Binding-site contacts:
Ligand atom C4 contacts residue GH31 of chain 1.F at 3.2 Å.
Ligand atom OP1 contacts residue ARG858 of chain 1.A at 3.2 Å.
Ligand atom O3' contacts residue ARG858 of chain 1.A at 3.5 Å (salt-bridge).
Ligand atom C5' contacts residue ARG935 of chain 1.A at 3.5 Å.
Ligand atom C2 contacts residue GH31 of chain 1.C at 3.5 Å.
Ligand atom N1 contacts residue PRO907 of chain 1.A at 3.1 Å.
Ligand atom C5' contacts residue GLY851 of chain 1.A at 3.3 Å.
Ligand atom N4 contacts residue GH31 of chain 1.C at 3.3 Å (h-bond).
Ligand atom O5' contacts residue ALA852 of chain 1.A at 2.9 Å (h-bond).
Ligand atom O3' contacts residue ARG935 of chain 1.A at 2.9 Å (salt-bridge).
Ligand atom N1 contacts residue GH31 of chain 1.F at 3.4 Å.
Ligand atom C5 contacts residue GH31 of chain 1.F at 3.2 Å.
Ligand atom O2 contacts residue GH31 of chain 1.C at 3.1 Å (h-bond).
Ligand atom O2' contacts residue TYR1051 of chain 1.A at 3.0 Å (h-bond).
Ligand atom OP1 contacts residue ARG847 of chain 1.A at 3.2 Å (salt-bridge).
Ligand atom N2 contacts residue PRO907 of chain 1.A at 3.4 Å.
Ligand atom C4' contacts residue ARG935 of chain 1.A at 3.2 Å.
Ligand atom C2 contacts residue PRO907 of chain 1.A at 3.3 Å (hydrophobic).
Ligand atom OP1 contacts residue SER849 of chain 1.A at 2.5 Å (h-bond).
Ligand atom OP2 contacts residue GLY851 of chain 1.A at 3.2 Å (h-bond).
Ligand atom C6 contacts residue GH31 of chain 1.F at 3.3 Å.
Ligand atom N3 contacts residue GH31 of chain 1.F at 3.2 Å (h-bond).
Ligand atom N9 contacts residue GH31 of chain 1.F at 3.1 Å (h-bond).
Ligand atom N3 contacts residue GH31 of chain 1.F at 3.3 Å.
Ligand atom O5' contacts residue GLY851 of chain 1.A at 3.3 Å.
Ligand atom OP1 contacts residue ARG858 of chain 1.A at 3.3 Å (salt-bridge).
Ligand atom O2 contacts residue GLY1018 of chain 1.A at 3.0 Å.
Ligand atom C5' contacts residue ALA852 of chain 1.A at 3.3 Å (hydrophobic).
Ligand atom C1' contacts residue GH31 of chain 1.F at 3.1 Å.
Ligand atom P contacts residue ARG858 of chain 1.A at 3.0 Å.
Ligand atom O2 contacts residue GH31 of chain 1.F at 2.8 Å (h-bond).
Ligand atom C5' contacts residue ALA852 of chain 1.A at 3.4 Å (hydrophobic).
Ligand atom N3 contacts residue GH31 of chain 1.C at 3.1 Å (h-bond).
Ligand atom N1 contacts residue ILE916 of chain 1.A at 3.5 Å.
Ligand atom N6 contacts residue GH31 of chain 1.F at 3.4 Å (h-bond).
Ligand atom C3' contacts residue ARG858 of chain 1.A at 3.4 Å.
Ligand atom O2' contacts residue ALA917 of chain 1.A at 3.1 Å (h-bond).
Ligand atom O4' contacts residue GH31 of chain 1.F at 3.0 Å (h-bond).
Ligand atom C2 contacts residue GH31 of chain 1.F at 3.5 Å.
Ligand atom C2 contacts residue ILE916 of chain 1.A at 3.5 Å (hydrophobic).

A small-molecule ligand and the protein it binds are described below.
Small molecule (SMILES): Nc1ccn([C@@H]2O[C@H](CO[P](=O)(O)O[C@H]3[C@@H](O)[C@H](n4ccc(N)nc4=O)O[C@@H]3CO[P](=O)(O)O[C@H]3[C@@H](O)[C@H](n4cnc5c(=O)nc(N)[nH]c54)O[C@@H]3COP(=O)=O)[C@@H](O[P](=O)(O)OC[C@H]3O[C@@H](n4cnc5c(N)ncnc54)[C@H](O)[C@@H]3O)[C@H]2O)c(=O)n1

Sequence of chain 1.A:
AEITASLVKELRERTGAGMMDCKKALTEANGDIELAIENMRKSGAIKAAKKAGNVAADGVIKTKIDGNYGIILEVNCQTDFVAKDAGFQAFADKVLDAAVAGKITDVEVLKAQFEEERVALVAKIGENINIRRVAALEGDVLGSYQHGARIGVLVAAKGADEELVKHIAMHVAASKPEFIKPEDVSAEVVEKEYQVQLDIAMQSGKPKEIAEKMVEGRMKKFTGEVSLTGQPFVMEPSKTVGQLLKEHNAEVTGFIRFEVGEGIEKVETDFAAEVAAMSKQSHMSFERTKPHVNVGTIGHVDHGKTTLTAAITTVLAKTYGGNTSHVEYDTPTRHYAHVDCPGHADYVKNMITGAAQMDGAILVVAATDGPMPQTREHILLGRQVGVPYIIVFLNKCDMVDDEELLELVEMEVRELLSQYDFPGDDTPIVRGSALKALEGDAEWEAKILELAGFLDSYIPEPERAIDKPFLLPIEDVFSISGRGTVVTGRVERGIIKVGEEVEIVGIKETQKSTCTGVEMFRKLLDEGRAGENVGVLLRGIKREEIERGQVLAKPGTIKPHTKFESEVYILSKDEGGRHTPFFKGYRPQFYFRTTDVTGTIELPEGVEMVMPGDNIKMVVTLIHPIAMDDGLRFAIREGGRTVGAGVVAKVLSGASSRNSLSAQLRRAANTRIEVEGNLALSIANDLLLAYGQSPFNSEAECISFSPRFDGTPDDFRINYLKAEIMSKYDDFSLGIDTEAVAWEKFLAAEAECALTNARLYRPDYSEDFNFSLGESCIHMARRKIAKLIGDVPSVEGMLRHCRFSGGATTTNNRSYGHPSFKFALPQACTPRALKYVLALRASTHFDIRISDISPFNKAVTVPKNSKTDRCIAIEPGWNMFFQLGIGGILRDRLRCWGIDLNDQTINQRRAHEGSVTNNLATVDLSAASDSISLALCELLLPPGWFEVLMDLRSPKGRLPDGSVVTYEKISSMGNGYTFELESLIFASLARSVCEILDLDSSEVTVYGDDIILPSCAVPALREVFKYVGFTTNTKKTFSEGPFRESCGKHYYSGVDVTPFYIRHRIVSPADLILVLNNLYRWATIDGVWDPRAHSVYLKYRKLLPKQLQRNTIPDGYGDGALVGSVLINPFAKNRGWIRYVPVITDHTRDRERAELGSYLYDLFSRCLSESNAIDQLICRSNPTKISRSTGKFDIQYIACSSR